Sequence of chain 2.A:
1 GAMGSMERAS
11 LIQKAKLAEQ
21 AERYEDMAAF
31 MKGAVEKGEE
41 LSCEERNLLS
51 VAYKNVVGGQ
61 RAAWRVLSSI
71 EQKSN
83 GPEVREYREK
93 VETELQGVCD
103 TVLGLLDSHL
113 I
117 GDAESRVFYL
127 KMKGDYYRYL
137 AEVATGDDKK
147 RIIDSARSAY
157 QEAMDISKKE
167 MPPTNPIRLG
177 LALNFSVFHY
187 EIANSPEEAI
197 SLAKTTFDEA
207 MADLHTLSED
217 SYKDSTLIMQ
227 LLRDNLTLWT

The small molecule below binds the protein below.
Small molecule (SMILES): CC(C)[C@H](NC(=O)[C@@H](NC(=O)[C@H](C)NC(=O)[C@@H]1CCCN1C(=O)[C@@H](N)Cc1ccccc1)[C@@H](C)OP(=O)(O)O)C(=O)O

Binding-site contacts:
Ligand atom P contacts residue ARG61 of chain 2.A at 3.6 Å.
Ligand atom CB contacts residue VAL183 of chain 2.A at 3.7 Å (hydrophobic).
Ligand atom CG2 contacts residue VAL183 of chain 2.A at 3.7 Å (hydrophobic).
Ligand atom O3P contacts residue ARG134 of chain 2.A at 3.1 Å (salt-bridge).
Ligand atom O contacts residue LYS127 of chain 2.A at 3.0 Å (salt-bridge).
Ligand atom C contacts residue ASN180 of chain 2.A at 3.9 Å.
Ligand atom CD contacts residue GLU187 of chain 2.A at 3.2 Å.
Ligand atom CG contacts residue VAL183 of chain 2.A at 3.8 Å (hydrophobic).
Ligand atom C contacts residue ASN231 of chain 2.A at 3.6 Å.
Ligand atom CG2 contacts residue GLY176 of chain 2.A at 3.7 Å.
Ligand atom C contacts residue ASN180 of chain 2.A at 3.6 Å.
Ligand atom CA contacts residue ASN180 of chain 2.A at 3.4 Å.
Ligand atom CG2 contacts residue 8CQ1 of chain 2.D at 3.9 Å.
Ligand atom P contacts residue ARG134 of chain 2.A at 3.8 Å.
Ligand atom CA contacts residue ASN231 of chain 2.A at 3.7 Å.
Ligand atom N contacts residue ASN231 of chain 2.A at 2.8 Å (h-bond).
Ligand atom O2P contacts residue TYR135 of chain 2.A at 3.6 Å.
Ligand atom CD2 contacts residue ARG65 of chain 2.A at 3.9 Å.
Ligand atom C contacts residue LYS127 of chain 2.A at 3.8 Å.
Ligand atom O1P contacts residue ASN180 of chain 2.A at 3.8 Å.
Ligand atom O2P contacts residue LYS54 of chain 2.A at 3.9 Å.
Ligand atom P contacts residue TYR135 of chain 2.A at 3.7 Å.
Ligand atom O3P contacts residue ARG61 of chain 2.A at 3.1 Å (salt-bridge).
Ligand atom CB contacts residue ASN231 of chain 2.A at 3.7 Å.
Ligand atom O contacts residue ASN180 of chain 2.A at 2.8 Å (h-bond).
Ligand atom O2P contacts residue ARG61 of chain 2.A at 3.1 Å (salt-bridge).
Ligand atom CB contacts residue ASN231 of chain 2.A at 3.8 Å.
Ligand atom CA contacts residue ASN231 of chain 2.A at 3.5 Å.
Ligand atom N contacts residue ASN180 of chain 2.A at 3.0 Å (h-bond).
Ligand atom O1P contacts residue TYR135 of chain 2.A at 2.6 Å (h-bond).
Ligand atom O1P contacts residue ARG134 of chain 2.A at 2.6 Å (salt-bridge).
Ligand atom O contacts residue ASN231 of chain 2.A at 3.1 Å (h-bond).
Ligand atom CG2 contacts residue ARG134 of chain 2.A at 3.7 Å.
Ligand atom OXT contacts residue 8CQ1 of chain 2.D at 3.8 Å.
Ligand atom O contacts residue VAL183 of chain 2.A at 3.4 Å.
Ligand atom CG contacts residue GLU187 of chain 2.A at 3.2 Å.
Ligand atom CB contacts residue ASN180 of chain 2.A at 3.7 Å.
Ligand atom CG1 contacts residue 8CQ1 of chain 2.D at 3.7 Å.
Ligand atom O contacts residue LEU179 of chain 2.A at 3.4 Å.
Ligand atom CB contacts residue 8CQ1 of chain 2.D at 3.7 Å.